A protein and the small-molecule ligand that binds it are described below.
Small molecule (SMILES): CC#C[C@]1(O)CC[C@H]2[C@@H]3CCC4=CC(=O)CCC4=C3[C@@H](c3ccc(N(C)C)cc3)C[C@@]21C

Sequence of chain 1.B:
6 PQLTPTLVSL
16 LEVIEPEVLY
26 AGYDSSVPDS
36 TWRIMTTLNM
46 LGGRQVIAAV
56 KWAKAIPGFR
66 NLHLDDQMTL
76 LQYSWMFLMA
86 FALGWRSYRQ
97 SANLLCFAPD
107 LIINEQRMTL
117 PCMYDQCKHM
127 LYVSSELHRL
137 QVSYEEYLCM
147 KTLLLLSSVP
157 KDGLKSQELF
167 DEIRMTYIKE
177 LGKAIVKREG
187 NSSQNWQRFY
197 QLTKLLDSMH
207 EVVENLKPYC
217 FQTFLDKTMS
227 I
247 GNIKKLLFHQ

Sequence of chain 2.B:
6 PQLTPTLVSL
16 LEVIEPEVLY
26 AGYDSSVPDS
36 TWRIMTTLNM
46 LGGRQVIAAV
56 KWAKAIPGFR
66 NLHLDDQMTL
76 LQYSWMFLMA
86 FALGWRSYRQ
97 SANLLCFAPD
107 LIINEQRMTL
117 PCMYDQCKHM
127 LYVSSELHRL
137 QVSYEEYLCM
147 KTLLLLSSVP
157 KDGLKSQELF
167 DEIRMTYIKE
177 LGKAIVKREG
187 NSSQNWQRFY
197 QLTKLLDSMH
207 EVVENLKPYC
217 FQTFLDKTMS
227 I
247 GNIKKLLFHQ

Binding-site contacts:
Ligand atom C18 contacts residue LEU43 of chain 1.B at 3.9 Å (hydrophobic).
Ligand atom C1 contacts residue GLN50 of chain 1.B at 3.4 Å.
Ligand atom C32 contacts residue GLN122 of chain 1.B at 3.9 Å.
Ligand atom O3 contacts residue GLN122 of chain 1.B at 2.8 Å (h-bond).
Ligand atom C25 contacts residue GLY47 of chain 1.B at 3.7 Å.
Ligand atom C3 contacts residue MET84 of chain 1.B at 3.9 Å (hydrophobic).
Ligand atom O30 contacts residue ARG91 of chain 1.B at 2.8 Å (salt-bridge).
Ligand atom C2 contacts residue GLN50 of chain 1.B at 3.0 Å.
Ligand atom O30 contacts residue GLN50 of chain 1.B at 2.9 Å (h-bond).
Ligand atom C3 contacts residue GLN50 of chain 1.B at 3.8 Å.
Ligand atom C31 contacts residue MET40 of chain 1.B at 3.8 Å (hydrophobic).
Ligand atom C30 contacts residue GLN122 of chain 1.B at 3.8 Å.
Ligand atom C2 contacts residue PHE103 of chain 1.B at 3.8 Å (hydrophobic).
Ligand atom C30 contacts residue MET126 of chain 1.B at 3.8 Å (hydrophobic).
Ligand atom C16 contacts residue LEU212 of chain 1.B at 3.9 Å (hydrophobic).
Ligand atom C26 contacts residue TRP80 of chain 1.B at 3.8 Å (hydrophobic).
Ligand atom C26 contacts residue MET84 of chain 1.B at 3.9 Å (hydrophobic).
Ligand atom C19 contacts residue CYS216 of chain 1.B at 3.5 Å (hydrophobic).
Ligand atom C30 contacts residue MET40 of chain 1.B at 4.0 Å (hydrophobic).
Ligand atom C6 contacts residue PHE103 of chain 1.B at 3.9 Å (hydrophobic).
Ligand atom C15 contacts residue LEU212 of chain 1.B at 3.9 Å (hydrophobic).
Ligand atom C22 contacts residue ASN44 of chain 1.B at 3.7 Å.
Ligand atom C17 contacts residue GLN122 of chain 1.B at 3.6 Å.
Ligand atom O30 contacts residue PHE103 of chain 1.B at 3.8 Å.
Ligand atom C32 contacts residue PHE103 of chain 1.B at 3.7 Å (hydrophobic).
Ligand atom C32 contacts residue LEU43 of chain 1.B at 3.6 Å (hydrophobic).
Ligand atom O3 contacts residue TYR215 of chain 1.B at 3.8 Å.
Ligand atom O3 contacts residue MET40 of chain 1.B at 3.5 Å.
Ligand atom C6 contacts residue LEU43 of chain 1.B at 3.8 Å (hydrophobic).
Ligand atom C31 contacts residue GLN122 of chain 1.B at 3.6 Å.
Ligand atom C4 contacts residue PHE103 of chain 1.B at 3.9 Å (hydrophobic).
Ligand atom C3 contacts residue PHE103 of chain 1.B at 3.9 Å (hydrophobic).
Ligand atom C2 contacts residue ARG91 of chain 1.B at 4.0 Å.
Ligand atom C26 contacts residue GLY47 of chain 1.B at 3.6 Å.
Ligand atom C29 contacts residue CYS216 of chain 1.B at 3.7 Å (hydrophobic).
Ligand atom C14 contacts residue LEU43 of chain 1.B at 3.9 Å (hydrophobic).
Ligand atom C32 contacts residue MET126 of chain 1.B at 3.9 Å (hydrophobic).
Ligand atom C8 contacts residue MET81 of chain 1.B at 3.9 Å (hydrophobic).
Ligand atom C25 contacts residue TRP80 of chain 1.B at 3.3 Å (hydrophobic).
Ligand atom C23 contacts residue ASN44 of chain 1.B at 3.4 Å.